Sequence of chain 1.A:
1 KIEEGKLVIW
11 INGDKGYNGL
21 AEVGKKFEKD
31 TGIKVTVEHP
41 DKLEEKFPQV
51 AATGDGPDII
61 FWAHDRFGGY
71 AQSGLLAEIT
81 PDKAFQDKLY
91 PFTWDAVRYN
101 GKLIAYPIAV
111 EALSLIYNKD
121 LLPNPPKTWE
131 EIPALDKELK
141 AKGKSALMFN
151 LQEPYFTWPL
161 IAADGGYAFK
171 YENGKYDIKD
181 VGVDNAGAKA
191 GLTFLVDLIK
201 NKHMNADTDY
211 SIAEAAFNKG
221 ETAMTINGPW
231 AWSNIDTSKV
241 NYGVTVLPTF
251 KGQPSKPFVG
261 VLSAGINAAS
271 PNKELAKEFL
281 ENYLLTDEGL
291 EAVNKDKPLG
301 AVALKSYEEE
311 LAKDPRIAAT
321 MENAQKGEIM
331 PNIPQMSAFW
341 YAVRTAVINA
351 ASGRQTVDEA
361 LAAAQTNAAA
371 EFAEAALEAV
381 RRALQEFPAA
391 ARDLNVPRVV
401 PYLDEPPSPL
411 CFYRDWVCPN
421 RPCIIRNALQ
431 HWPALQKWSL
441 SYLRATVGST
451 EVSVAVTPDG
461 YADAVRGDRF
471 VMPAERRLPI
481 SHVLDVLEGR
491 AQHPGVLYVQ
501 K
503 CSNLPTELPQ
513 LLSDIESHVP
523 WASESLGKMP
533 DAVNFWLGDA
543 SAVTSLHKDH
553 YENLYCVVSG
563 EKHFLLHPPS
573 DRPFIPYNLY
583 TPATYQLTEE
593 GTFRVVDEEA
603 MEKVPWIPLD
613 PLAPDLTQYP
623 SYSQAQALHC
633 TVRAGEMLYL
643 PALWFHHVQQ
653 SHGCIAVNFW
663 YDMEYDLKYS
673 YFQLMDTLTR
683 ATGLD

Binding-site contacts:
Ligand atom O4 contacts residue GLC1 of chain 1.D at 2.0 Å (h-bond).
Ligand atom O5 contacts residue TRP230 of chain 1.A at 3.8 Å.
Ligand atom C1 contacts residue TRP230 of chain 1.A at 3.4 Å (hydrophobic).
Ligand atom C2 contacts residue TYR155 of chain 1.A at 4.4 Å (hydrophobic).
Ligand atom C5 contacts residue TYR155 of chain 1.A at 4.3 Å (hydrophobic).
Ligand atom O3 contacts residue GLU111 of chain 1.A at 3.7 Å.
Ligand atom C6 contacts residue GLU153 of chain 1.A at 4.4 Å.
Ligand atom O3 contacts residue ALA63 of chain 1.A at 3.8 Å.
Ligand atom O3 contacts residue TYR155 of chain 1.A at 3.9 Å.
Ligand atom C4 contacts residue TYR155 of chain 1.A at 3.7 Å (hydrophobic).
Ligand atom C6 contacts residue TYR155 of chain 1.A at 4.0 Å (hydrophobic).
Ligand atom O2 contacts residue GLU111 of chain 1.A at 2.5 Å (salt-bridge).
Ligand atom C3 contacts residue TYR155 of chain 1.A at 4.5 Å (hydrophobic).
Ligand atom C2 contacts residue ASP14 of chain 1.A at 4.4 Å.
Ligand atom C1 contacts residue LYS15 of chain 1.A at 4.2 Å.
Ligand atom C2 contacts residue GLU111 of chain 1.A at 3.5 Å.
Ligand atom O2 contacts residue LYS15 of chain 1.A at 3.0 Å (salt-bridge).
Ligand atom C4 contacts residue GLC1 of chain 1.D at 3.2 Å.
Ligand atom O2 contacts residue TRP230 of chain 1.A at 3.6 Å.
Ligand atom C6 contacts residue GLC1 of chain 1.D at 3.8 Å.
Ligand atom O6 contacts residue GLU153 of chain 1.A at 3.5 Å.
Ligand atom C3 contacts residue GLU111 of chain 1.A at 4.2 Å.
Ligand atom O6 contacts residue GLC1 of chain 1.D at 4.4 Å.
Ligand atom C6 contacts residue PHE156 of chain 1.A at 3.7 Å (hydrophobic).
Ligand atom C5 contacts residue GLC1 of chain 1.D at 4.1 Å.
Ligand atom C3 contacts residue GLC1 of chain 1.D at 3.1 Å.
Ligand atom C2 contacts residue TRP230 of chain 1.A at 3.4 Å (hydrophobic).
Ligand atom O1 contacts residue ASP14 of chain 1.A at 2.5 Å (salt-bridge).
Ligand atom O5 contacts residue TYR155 of chain 1.A at 4.5 Å.
Ligand atom O2 contacts residue ASP14 of chain 1.A at 4.4 Å.
Ligand atom C1 contacts residue ASP14 of chain 1.A at 3.1 Å.
Ligand atom C2 contacts residue LYS15 of chain 1.A at 4.2 Å.
Ligand atom O6 contacts residue PHE156 of chain 1.A at 4.0 Å.
Ligand atom O1 contacts residue ASN12 of chain 1.A at 3.7 Å.
Ligand atom O3 contacts residue GLC1 of chain 1.D at 2.5 Å (h-bond).
Ligand atom O4 contacts residue TYR155 of chain 1.A at 4.0 Å.
Ligand atom O5 contacts residue PHE156 of chain 1.A at 4.3 Å.
Ligand atom C2 contacts residue GLC1 of chain 1.D at 4.5 Å.
Ligand atom O1 contacts residue LYS15 of chain 1.A at 3.6 Å (salt-bridge).
Ligand atom O5 contacts residue ASP14 of chain 1.A at 3.8 Å.

The small molecule below binds the protein below.
Small molecule (SMILES): OC[C@H]1O[C@H](O)[C@H](O)[C@@H](O)[C@@H]1O